Sequence of chain 2.B:
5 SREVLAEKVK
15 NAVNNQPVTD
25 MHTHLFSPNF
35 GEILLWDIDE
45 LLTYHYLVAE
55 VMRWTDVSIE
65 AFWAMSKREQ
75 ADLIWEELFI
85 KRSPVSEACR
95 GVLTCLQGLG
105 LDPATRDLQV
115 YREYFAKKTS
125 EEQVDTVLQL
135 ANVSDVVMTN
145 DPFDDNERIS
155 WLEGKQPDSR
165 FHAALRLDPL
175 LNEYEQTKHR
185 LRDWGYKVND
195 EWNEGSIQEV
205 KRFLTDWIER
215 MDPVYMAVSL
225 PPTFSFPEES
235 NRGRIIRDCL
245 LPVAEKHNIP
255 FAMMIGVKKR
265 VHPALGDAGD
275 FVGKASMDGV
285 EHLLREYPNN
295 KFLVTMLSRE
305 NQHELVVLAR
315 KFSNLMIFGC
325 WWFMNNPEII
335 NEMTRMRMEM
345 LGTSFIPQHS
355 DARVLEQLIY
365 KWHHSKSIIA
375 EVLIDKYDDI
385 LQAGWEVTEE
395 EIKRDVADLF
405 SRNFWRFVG

Binding-site contacts:
Ligand atom C2 contacts residue TRP325 of chain 2.B at 3.6 Å (hydrophobic).
Ligand atom C1 contacts residue ZN1 of chain 2.J at 3.1 Å.
Ligand atom C5 contacts residue ARG357 of chain 2.B at 3.5 Å.
Ligand atom O2 contacts residue ZN1 of chain 2.J at 2.1 Å.
Ligand atom O6 contacts residue TYR50 of chain 2.B at 2.8 Å (h-bond).
Ligand atom O3 contacts residue HIS28 of chain 2.B at 2.9 Å (h-bond).
Ligand atom C2 contacts residue TRP326 of chain 2.B at 4.0 Å (hydrophobic).
Ligand atom O5 contacts residue TYR50 of chain 2.B at 3.7 Å.
Ligand atom C4 contacts residue TRP326 of chain 2.B at 3.7 Å (hydrophobic).
Ligand atom C4 contacts residue ARG357 of chain 2.B at 3.8 Å.
Ligand atom O1B contacts residue ARG170 of chain 2.B at 3.4 Å (salt-bridge).
Ligand atom O3 contacts residue ZN1 of chain 2.J at 3.4 Å.
Ligand atom C4 contacts residue HIS49 of chain 2.B at 3.9 Å.
Ligand atom O5 contacts residue HIS49 of chain 2.B at 2.8 Å (h-bond).
Ligand atom O1A contacts residue ARG170 of chain 2.B at 2.6 Å (salt-bridge).
Ligand atom C2 contacts residue ZN1 of chain 2.J at 3.1 Å.
Ligand atom C5 contacts residue HIS49 of chain 2.B at 3.6 Å.
Ligand atom O2 contacts residue HIS28 of chain 2.B at 3.5 Å (h-bond).
Ligand atom O4 contacts residue TRP326 of chain 2.B at 3.5 Å.
Ligand atom O1A contacts residue ZN1 of chain 2.J at 2.3 Å.
Ligand atom C3 contacts residue ZN1 of chain 2.J at 3.8 Å.
Ligand atom O1A contacts residue MET258 of chain 2.B at 3.9 Å.
Ligand atom O1A contacts residue HIS28 of chain 2.B at 3.1 Å (h-bond).
Ligand atom C1 contacts residue HIS28 of chain 2.B at 3.9 Å.
Ligand atom O6 contacts residue TRP326 of chain 2.B at 3.3 Å.
Ligand atom N6 contacts residue TYR50 of chain 2.B at 3.5 Å (h-bond).
Ligand atom O5 contacts residue ARG357 of chain 2.B at 2.6 Å (salt-bridge).
Ligand atom O4 contacts residue HIS49 of chain 2.B at 3.1 Å (h-bond).
Ligand atom O6 contacts residue TRP325 of chain 2.B at 3.8 Å.
Ligand atom O2 contacts residue ASP355 of chain 2.B at 2.9 Å (salt-bridge).
Ligand atom O2 contacts residue TRP325 of chain 2.B at 2.9 Å (h-bond).
Ligand atom N6 contacts residue ASP355 of chain 2.B at 3.2 Å (salt-bridge).
Ligand atom O4 contacts residue ARG357 of chain 2.B at 3.1 Å (salt-bridge).
Ligand atom C3 contacts residue ARG357 of chain 2.B at 3.9 Å.
Ligand atom C1 contacts residue ARG170 of chain 2.B at 3.4 Å.
Ligand atom N6 contacts residue ZN1 of chain 2.J at 3.9 Å.
Ligand atom C2 contacts residue HIS28 of chain 2.B at 4.0 Å.
Ligand atom O6 contacts residue ASP355 of chain 2.B at 3.6 Å (salt-bridge).
Ligand atom O1A contacts residue HIS26 of chain 2.B at 3.4 Å (h-bond).
Ligand atom O3 contacts residue ARG357 of chain 2.B at 3.1 Å (salt-bridge).

A protein and the small-molecule ligand that binds it are described below.
Small molecule (SMILES): O=C(O)[C@@H](O)[C@H](O)[C@H](O)C(=O)NO